Sequence of chain 2.D:
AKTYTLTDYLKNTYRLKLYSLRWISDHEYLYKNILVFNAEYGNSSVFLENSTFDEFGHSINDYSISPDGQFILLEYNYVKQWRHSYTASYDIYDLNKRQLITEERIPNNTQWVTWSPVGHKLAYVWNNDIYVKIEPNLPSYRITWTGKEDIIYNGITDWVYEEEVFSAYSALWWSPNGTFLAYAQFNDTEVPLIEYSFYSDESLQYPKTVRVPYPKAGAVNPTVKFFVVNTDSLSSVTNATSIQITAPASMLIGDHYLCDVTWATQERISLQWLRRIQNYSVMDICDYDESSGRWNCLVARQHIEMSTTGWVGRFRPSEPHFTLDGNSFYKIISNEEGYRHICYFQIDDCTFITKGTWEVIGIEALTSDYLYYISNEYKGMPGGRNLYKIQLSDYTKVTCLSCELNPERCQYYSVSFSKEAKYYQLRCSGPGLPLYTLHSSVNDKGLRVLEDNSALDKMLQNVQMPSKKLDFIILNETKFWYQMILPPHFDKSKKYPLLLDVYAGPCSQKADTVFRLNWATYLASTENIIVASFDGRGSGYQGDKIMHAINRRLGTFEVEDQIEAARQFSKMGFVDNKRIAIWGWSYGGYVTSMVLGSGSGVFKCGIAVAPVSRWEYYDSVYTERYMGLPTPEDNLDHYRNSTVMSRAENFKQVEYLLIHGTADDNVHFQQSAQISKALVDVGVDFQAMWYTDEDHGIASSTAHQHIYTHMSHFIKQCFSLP

Binding-site contacts:
Ligand atom C3 contacts residue ASN115 of chain 2.D at 3.7 Å.
Ligand atom C5 contacts residue ASN115 of chain 2.D at 3.7 Å.
Ligand atom O5 contacts residue ASN115 of chain 2.D at 2.4 Å (h-bond).
Ligand atom N2 contacts residue ARG112 of chain 2.D at 4.4 Å.
Ligand atom C8 contacts residue ASN115 of chain 2.D at 4.4 Å.
Ligand atom C8 contacts residue ILE113 of chain 2.D at 3.4 Å (hydrophobic).
Ligand atom C8 contacts residue PRO114 of chain 2.D at 4.3 Å (hydrophobic).
Ligand atom C4 contacts residue ASN115 of chain 2.D at 4.2 Å.
Ligand atom N2 contacts residue ASN115 of chain 2.D at 3.0 Å (h-bond).
Ligand atom C8 contacts residue ARG112 of chain 2.D at 3.8 Å.
Ligand atom C7 contacts residue ASN115 of chain 2.D at 3.4 Å.
Ligand atom O7 contacts residue ASN115 of chain 2.D at 3.4 Å (h-bond).
Ligand atom O7 contacts residue PRO114 of chain 2.D at 4.4 Å.
Ligand atom C1 contacts residue ASN115 of chain 2.D at 1.4 Å.
Ligand atom C2 contacts residue ASN115 of chain 2.D at 2.4 Å.

A small-molecule ligand and the protein it binds are described below.
Small molecule (SMILES): CC(=O)N[C@@H]1[C@@H](O)[C@H](O)[C@@H](CO)O[C@H]1O